Sequence of chain 3.A:
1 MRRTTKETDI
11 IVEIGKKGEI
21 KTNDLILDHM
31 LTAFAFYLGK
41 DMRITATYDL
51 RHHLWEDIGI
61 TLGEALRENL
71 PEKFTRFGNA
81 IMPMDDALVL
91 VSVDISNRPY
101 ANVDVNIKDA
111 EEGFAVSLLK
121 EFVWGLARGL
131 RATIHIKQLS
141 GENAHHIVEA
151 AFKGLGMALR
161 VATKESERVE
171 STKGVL

Sequence of chain 2.B:
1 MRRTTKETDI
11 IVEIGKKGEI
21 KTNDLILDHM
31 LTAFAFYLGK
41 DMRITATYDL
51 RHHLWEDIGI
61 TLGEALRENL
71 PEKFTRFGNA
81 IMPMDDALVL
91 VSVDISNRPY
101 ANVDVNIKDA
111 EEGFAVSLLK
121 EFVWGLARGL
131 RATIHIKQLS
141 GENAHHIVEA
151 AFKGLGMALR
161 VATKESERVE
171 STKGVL

Sequence of chain 2.A:
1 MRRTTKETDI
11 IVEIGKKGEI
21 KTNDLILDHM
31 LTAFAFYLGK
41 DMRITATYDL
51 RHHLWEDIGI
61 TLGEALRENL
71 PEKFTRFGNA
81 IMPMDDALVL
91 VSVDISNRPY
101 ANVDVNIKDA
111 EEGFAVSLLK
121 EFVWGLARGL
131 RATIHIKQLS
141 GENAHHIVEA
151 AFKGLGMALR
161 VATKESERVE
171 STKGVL

A small-molecule ligand and the protein it binds are described below.
Small molecule (SMILES): O=P(O)(O)C[C@@H](O)Cn1cncn1

Binding-site contacts:
Ligand atom O12 contacts residue ARG76 of chain 2.B at 2.9 Å (salt-bridge).
Ligand atom O10 contacts residue ARG98 of chain 2.B at 2.8 Å (salt-bridge).
Ligand atom N1 contacts residue MN1 of chain 2.E at 2.2 Å.
Ligand atom O12 contacts residue ARG98 of chain 2.B at 3.1 Å (salt-bridge).
Ligand atom P9 contacts residue ARG76 of chain 2.B at 3.7 Å.
Ligand atom C6 contacts residue GLU149 of chain 3.A at 3.5 Å.
Ligand atom N2 contacts residue MET84 of chain 3.A at 3.5 Å (h-bond).
Ligand atom N4 contacts residue GLU56 of chain 2.A at 3.1 Å (salt-bridge).
Ligand atom C5 contacts residue HIS52 of chain 2.A at 3.2 Å.
Ligand atom C8 contacts residue GLU149 of chain 3.A at 3.5 Å.
Ligand atom C3 contacts residue MN1 of chain 2.D at 3.3 Å.
Ligand atom C7 contacts residue GLU7 of chain 2.A at 3.5 Å.
Ligand atom O13 contacts residue MN1 of chain 2.E at 2.3 Å.
Ligand atom P9 contacts residue SER171 of chain 2.B at 3.7 Å.
Ligand atom N1 contacts residue HIS53 of chain 2.A at 3.4 Å (h-bond).
Ligand atom O13 contacts residue HIS53 of chain 2.A at 3.3 Å (h-bond).
Ligand atom O10 contacts residue SER171 of chain 2.B at 3.8 Å.
Ligand atom C7 contacts residue MN1 of chain 2.E at 3.4 Å.
Ligand atom N4 contacts residue HIS146 of chain 3.A at 3.3 Å (h-bond).
Ligand atom C6 contacts residue MET84 of chain 3.A at 3.6 Å (hydrophobic).
Ligand atom C7 contacts residue GLU149 of chain 3.A at 3.6 Å.
Ligand atom C3 contacts residue MET84 of chain 3.A at 3.7 Å (hydrophobic).
Ligand atom N4 contacts residue MN1 of chain 2.D at 2.3 Å.
Ligand atom O13 contacts residue HIS29 of chain 3.A at 3.2 Å (h-bond).
Ligand atom N4 contacts residue HIS52 of chain 2.A at 3.1 Å (h-bond).
Ligand atom N2 contacts residue GLU149 of chain 3.A at 3.6 Å (salt-bridge).
Ligand atom N1 contacts residue GLU149 of chain 3.A at 3.1 Å (salt-bridge).
Ligand atom O12 contacts residue LYS153 of chain 3.A at 2.8 Å (salt-bridge).
Ligand atom O10 contacts residue LYS173 of chain 2.B at 2.7 Å (salt-bridge).
Ligand atom C5 contacts residue HIS53 of chain 2.A at 3.7 Å.
Ligand atom O11 contacts residue SER171 of chain 2.B at 2.6 Å (h-bond).
Ligand atom O13 contacts residue GLU149 of chain 3.A at 3.2 Å (salt-bridge).
Ligand atom O13 contacts residue GLU7 of chain 2.A at 2.8 Å (salt-bridge).
Ligand atom C6 contacts residue MN1 of chain 2.E at 3.5 Å.
Ligand atom N2 contacts residue MN1 of chain 2.E at 3.2 Å.
Ligand atom C5 contacts residue MN1 of chain 2.E at 3.3 Å.
Ligand atom O11 contacts residue ARG76 of chain 2.B at 2.8 Å (salt-bridge).
Ligand atom C5 contacts residue HIS145 of chain 3.A at 3.4 Å.
Ligand atom N1 contacts residue HIS145 of chain 3.A at 3.1 Å (h-bond).
Ligand atom C5 contacts residue MN1 of chain 2.D at 3.3 Å.